Sequence of chain 1.D:
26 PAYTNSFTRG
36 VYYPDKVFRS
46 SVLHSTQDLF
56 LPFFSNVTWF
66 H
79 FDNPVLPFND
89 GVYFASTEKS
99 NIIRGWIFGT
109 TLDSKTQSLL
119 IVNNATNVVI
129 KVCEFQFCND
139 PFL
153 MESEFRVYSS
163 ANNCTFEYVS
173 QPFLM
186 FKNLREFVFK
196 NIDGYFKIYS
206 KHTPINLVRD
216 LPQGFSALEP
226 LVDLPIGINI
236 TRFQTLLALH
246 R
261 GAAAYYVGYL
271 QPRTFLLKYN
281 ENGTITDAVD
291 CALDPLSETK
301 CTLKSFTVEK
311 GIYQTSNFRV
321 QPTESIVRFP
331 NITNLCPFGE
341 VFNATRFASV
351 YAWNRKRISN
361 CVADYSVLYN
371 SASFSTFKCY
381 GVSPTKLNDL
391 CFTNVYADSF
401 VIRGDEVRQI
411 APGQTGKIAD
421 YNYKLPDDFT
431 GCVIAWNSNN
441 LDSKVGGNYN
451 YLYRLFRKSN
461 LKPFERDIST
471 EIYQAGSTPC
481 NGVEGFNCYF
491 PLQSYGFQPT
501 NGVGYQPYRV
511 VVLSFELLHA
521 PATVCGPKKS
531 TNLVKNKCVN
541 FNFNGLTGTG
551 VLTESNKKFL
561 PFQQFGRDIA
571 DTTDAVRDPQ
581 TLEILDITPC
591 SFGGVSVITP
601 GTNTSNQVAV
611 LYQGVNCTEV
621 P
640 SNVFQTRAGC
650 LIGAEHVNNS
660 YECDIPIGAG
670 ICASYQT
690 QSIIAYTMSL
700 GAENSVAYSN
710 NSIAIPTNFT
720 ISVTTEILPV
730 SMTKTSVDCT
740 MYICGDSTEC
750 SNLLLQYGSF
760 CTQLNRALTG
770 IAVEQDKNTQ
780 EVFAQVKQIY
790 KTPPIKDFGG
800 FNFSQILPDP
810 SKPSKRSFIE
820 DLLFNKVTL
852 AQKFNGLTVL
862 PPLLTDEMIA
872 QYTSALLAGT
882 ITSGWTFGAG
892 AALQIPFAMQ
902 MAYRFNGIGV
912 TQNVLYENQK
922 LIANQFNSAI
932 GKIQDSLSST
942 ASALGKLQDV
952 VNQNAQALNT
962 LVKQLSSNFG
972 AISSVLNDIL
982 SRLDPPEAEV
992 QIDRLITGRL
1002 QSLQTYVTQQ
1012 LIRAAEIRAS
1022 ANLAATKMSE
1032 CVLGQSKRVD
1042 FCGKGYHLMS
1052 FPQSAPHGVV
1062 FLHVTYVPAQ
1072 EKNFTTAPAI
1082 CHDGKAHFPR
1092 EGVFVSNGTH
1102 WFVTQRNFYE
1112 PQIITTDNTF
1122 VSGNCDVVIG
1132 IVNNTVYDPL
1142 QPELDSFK

This protein binds this small molecule.
Small molecule (SMILES): CC(=O)N[C@@H]1[C@@H](O)[C@H](O)[C@@H](CO)O[C@H]1O

Binding-site contacts:
Ligand atom C3 contacts residue THR1100 of chain 1.D at 3.4 Å.
Ligand atom C7 contacts residue THR1100 of chain 1.D at 4.3 Å.
Ligand atom N2 contacts residue THR1100 of chain 1.D at 3.2 Å (h-bond).
Ligand atom C4 contacts residue HIS1101 of chain 1.D at 4.1 Å.
Ligand atom C6 contacts residue HIS1101 of chain 1.D at 4.4 Å.
Ligand atom N2 contacts residue ASN1098 of chain 1.D at 2.9 Å (h-bond).
Ligand atom C5 contacts residue ASN1098 of chain 1.D at 3.7 Å.
Ligand atom O6 contacts residue HIS1101 of chain 1.D at 4.0 Å.
Ligand atom C6 contacts residue PHE1103 of chain 1.D at 3.9 Å (hydrophobic).
Ligand atom C2 contacts residue THR1100 of chain 1.D at 3.5 Å.
Ligand atom O5 contacts residue PHE1103 of chain 1.D at 4.1 Å.
Ligand atom C3 contacts residue HIS1101 of chain 1.D at 4.1 Å.
Ligand atom O6 contacts residue PHE1103 of chain 1.D at 3.3 Å.
Ligand atom C5 contacts residue PHE1103 of chain 1.D at 4.3 Å (hydrophobic).
Ligand atom C5 contacts residue THR1100 of chain 1.D at 4.3 Å.
Ligand atom C1 contacts residue HIS1101 of chain 1.D at 4.0 Å.
Ligand atom C2 contacts residue ASN1098 of chain 1.D at 2.5 Å.
Ligand atom C1 contacts residue THR1100 of chain 1.D at 3.4 Å.
Ligand atom O5 contacts residue HIS1101 of chain 1.D at 4.1 Å.
Ligand atom C4 contacts residue ASN1098 of chain 1.D at 4.2 Å.
Ligand atom O5 contacts residue THR1100 of chain 1.D at 4.4 Å.
Ligand atom O4 contacts residue HIS1101 of chain 1.D at 3.8 Å.
Ligand atom O5 contacts residue ASN1098 of chain 1.D at 2.4 Å (h-bond).
Ligand atom O3 contacts residue THR1100 of chain 1.D at 4.3 Å.
Ligand atom O7 contacts residue ASN1098 of chain 1.D at 3.4 Å (h-bond).
Ligand atom C3 contacts residue ASN1098 of chain 1.D at 3.8 Å.
Ligand atom C5 contacts residue HIS1101 of chain 1.D at 3.5 Å.
Ligand atom C1 contacts residue ASN1098 of chain 1.D at 1.4 Å.
Ligand atom C8 contacts residue ASN1098 of chain 1.D at 3.7 Å.
Ligand atom C7 contacts residue ASN1098 of chain 1.D at 3.3 Å.
Ligand atom C4 contacts residue THR1100 of chain 1.D at 4.4 Å.